Sequence of chain 14.B:
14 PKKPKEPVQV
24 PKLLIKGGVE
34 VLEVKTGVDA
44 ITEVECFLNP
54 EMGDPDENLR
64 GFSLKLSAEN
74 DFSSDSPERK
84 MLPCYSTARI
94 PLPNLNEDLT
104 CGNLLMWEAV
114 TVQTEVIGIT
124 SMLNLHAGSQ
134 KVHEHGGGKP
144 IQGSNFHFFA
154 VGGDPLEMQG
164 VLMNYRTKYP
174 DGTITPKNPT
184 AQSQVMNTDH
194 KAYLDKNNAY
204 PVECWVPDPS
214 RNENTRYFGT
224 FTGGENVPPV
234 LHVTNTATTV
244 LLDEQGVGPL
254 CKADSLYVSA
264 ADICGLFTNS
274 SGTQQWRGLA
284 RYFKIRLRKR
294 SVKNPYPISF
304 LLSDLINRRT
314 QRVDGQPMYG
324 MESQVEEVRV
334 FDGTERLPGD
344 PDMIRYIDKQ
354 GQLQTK

Sequence of chain 14.E:
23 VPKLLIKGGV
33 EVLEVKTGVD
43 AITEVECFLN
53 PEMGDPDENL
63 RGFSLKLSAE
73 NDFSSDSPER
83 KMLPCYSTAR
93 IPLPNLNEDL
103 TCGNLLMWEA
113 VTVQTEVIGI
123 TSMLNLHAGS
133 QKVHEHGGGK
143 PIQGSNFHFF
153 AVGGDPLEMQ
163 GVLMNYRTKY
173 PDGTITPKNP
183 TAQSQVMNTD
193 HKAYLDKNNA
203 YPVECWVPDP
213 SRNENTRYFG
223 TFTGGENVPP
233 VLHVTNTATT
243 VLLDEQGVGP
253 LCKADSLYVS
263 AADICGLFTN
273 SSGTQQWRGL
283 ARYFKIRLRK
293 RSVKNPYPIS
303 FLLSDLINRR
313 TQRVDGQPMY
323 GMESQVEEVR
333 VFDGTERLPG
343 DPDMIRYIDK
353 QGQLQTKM

Sequence of chain 14.A:
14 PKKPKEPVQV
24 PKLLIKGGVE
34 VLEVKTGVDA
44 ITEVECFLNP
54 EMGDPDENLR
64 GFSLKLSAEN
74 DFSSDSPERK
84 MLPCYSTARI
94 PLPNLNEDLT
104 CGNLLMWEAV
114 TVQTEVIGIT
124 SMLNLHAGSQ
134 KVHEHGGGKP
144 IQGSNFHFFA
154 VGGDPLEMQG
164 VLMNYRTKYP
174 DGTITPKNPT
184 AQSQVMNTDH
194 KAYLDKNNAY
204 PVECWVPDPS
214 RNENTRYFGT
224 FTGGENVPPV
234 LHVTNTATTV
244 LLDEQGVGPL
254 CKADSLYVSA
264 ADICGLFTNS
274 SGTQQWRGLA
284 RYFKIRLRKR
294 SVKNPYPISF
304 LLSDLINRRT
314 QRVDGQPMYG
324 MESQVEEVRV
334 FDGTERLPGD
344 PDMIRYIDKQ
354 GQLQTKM

Binding-site contacts:
Ligand atom C1 contacts residue SER274 of chain 14.A at 3.4 Å.
Ligand atom C11 contacts residue PHE65 of chain 14.A at 3.7 Å (hydrophobic).
Ligand atom C9 contacts residue LYS68 of chain 14.A at 3.8 Å.
Ligand atom O1A contacts residue THR276 of chain 14.A at 3.4 Å (h-bond).
Ligand atom C11 contacts residue THR276 of chain 14.A at 3.7 Å.
Ligand atom N5 contacts residue ASN272 of chain 14.A at 3.1 Å (h-bond).
Ligand atom O8 contacts residue THR276 of chain 14.A at 3.2 Å.
Ligand atom C1 contacts residue LYS68 of chain 14.A at 3.8 Å.
Ligand atom C5 contacts residue ASN272 of chain 14.A at 3.9 Å.
Ligand atom C8 contacts residue GLN278 of chain 14.A at 3.7 Å.
Ligand atom C11 contacts residue HIS138 of chain 14.E at 3.4 Å.
Ligand atom O1A contacts residue LYS68 of chain 14.A at 3.2 Å (salt-bridge).
Ligand atom C11 contacts residue ASN272 of chain 14.A at 3.4 Å.
Ligand atom C10 contacts residue PHE75 of chain 14.B at 3.9 Å (hydrophobic).
Ligand atom O1B contacts residue ASN272 of chain 14.A at 3.7 Å.
Ligand atom O8 contacts residue GLN278 of chain 14.A at 3.5 Å (h-bond).
Ligand atom O1A contacts residue SER274 of chain 14.A at 2.3 Å (h-bond).
Ligand atom N5 contacts residue GLN278 of chain 14.A at 3.7 Å.
Ligand atom C9 contacts residue GLN278 of chain 14.A at 3.2 Å.
Ligand atom O8 contacts residue ASN272 of chain 14.A at 3.5 Å (h-bond).
Ligand atom O8 contacts residue LYS68 of chain 14.A at 3.9 Å.
Ligand atom O1B contacts residue SER274 of chain 14.A at 3.9 Å.
Ligand atom O10 contacts residue LEU62 of chain 14.A at 3.6 Å.
Ligand atom C10 contacts residue ASN272 of chain 14.A at 3.7 Å.
Ligand atom C9 contacts residue LEU67 of chain 14.A at 3.9 Å (hydrophobic).
Ligand atom C11 contacts residue PHE270 of chain 14.A at 3.8 Å (hydrophobic).
Ligand atom O1B contacts residue THR276 of chain 14.A at 2.8 Å (h-bond).
Ligand atom C4 contacts residue ASN272 of chain 14.A at 4.0 Å.
Ligand atom C11 contacts residue GLN278 of chain 14.A at 3.4 Å.
Ligand atom O1B contacts residue LYS68 of chain 14.A at 3.7 Å.
Ligand atom O10 contacts residue PHE75 of chain 14.B at 3.5 Å.
Ligand atom C6 contacts residue ASN272 of chain 14.A at 3.5 Å.
Ligand atom O9 contacts residue LYS68 of chain 14.A at 2.8 Å (salt-bridge).
Ligand atom C11 contacts residue PHE75 of chain 14.B at 3.5 Å (hydrophobic).
Ligand atom C7 contacts residue GLN278 of chain 14.A at 3.8 Å.
Ligand atom C10 contacts residue GLN278 of chain 14.A at 4.0 Å.
Ligand atom O9 contacts residue LEU67 of chain 14.A at 3.2 Å.
Ligand atom C1 contacts residue THR276 of chain 14.A at 3.5 Å.
Ligand atom C11 contacts residue LEU62 of chain 14.A at 4.0 Å (hydrophobic).
Ligand atom C10 contacts residue LEU62 of chain 14.A at 3.9 Å (hydrophobic).

A protein and the small-molecule ligand that binds it are described below.
Small molecule (SMILES): CC(=O)N[C@H]1[C@H]([C@H](O)[C@H](O)CO)O[C@@](O[C@H](CO)[C@@H](O)[C@@H]2O[C@@H](C(=O)O)C[C@H](O)[C@H]2NC(C)=O)(C(=O)O)C[C@@H]1O